This protein binds this small molecule.
Small molecule (SMILES): Cc1c(Oc2ccccc2OCCn2ccc(=O)[nH]c2=O)cc(N(C)C(=O)CF)c2ccc(C#N)cc12

Sequence of chain 1.A:
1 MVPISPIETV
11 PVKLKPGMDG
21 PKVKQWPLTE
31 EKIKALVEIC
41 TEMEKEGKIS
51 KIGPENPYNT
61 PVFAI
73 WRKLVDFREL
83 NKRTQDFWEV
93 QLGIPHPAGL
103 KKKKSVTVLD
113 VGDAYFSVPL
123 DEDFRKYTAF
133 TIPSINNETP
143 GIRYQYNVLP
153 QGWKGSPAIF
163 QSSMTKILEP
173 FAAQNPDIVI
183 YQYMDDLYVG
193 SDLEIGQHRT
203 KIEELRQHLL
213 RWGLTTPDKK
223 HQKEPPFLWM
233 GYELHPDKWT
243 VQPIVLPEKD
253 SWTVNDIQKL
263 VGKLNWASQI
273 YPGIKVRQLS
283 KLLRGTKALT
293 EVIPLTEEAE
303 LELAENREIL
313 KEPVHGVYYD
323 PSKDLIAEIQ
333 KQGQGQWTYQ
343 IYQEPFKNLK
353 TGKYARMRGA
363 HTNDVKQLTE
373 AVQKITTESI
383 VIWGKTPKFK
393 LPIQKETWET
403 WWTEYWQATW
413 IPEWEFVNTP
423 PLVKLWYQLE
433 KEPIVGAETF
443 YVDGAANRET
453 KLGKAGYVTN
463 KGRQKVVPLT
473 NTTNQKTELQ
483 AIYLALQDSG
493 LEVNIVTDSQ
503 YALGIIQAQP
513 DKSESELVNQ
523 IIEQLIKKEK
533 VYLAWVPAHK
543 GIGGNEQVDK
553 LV

Binding-site contacts:
Ligand atom C5 contacts residue TYR183 of chain 1.A at 3.8 Å (hydrophobic).
Ligand atom C5 contacts residue GLY192 of chain 1.A at 3.8 Å.
Ligand atom C11 contacts residue HIS237 of chain 1.A at 3.5 Å.
Ligand atom C22 contacts residue TRP231 of chain 1.A at 3.7 Å (hydrophobic).
Ligand atom C7 contacts residue LYS103 of chain 1.A at 3.0 Å.
Ligand atom N1 contacts residue TYR320 of chain 1.A at 3.5 Å.
Ligand atom C8 contacts residue LYS103 of chain 1.A at 3.6 Å.
Ligand atom O4 contacts residue PRO238 of chain 1.A at 3.5 Å.
Ligand atom F1 contacts residue GLN184 of chain 1.A at 3.5 Å.
Ligand atom F1 contacts residue TYR185 of chain 1.A at 3.4 Å.
Ligand atom C26 contacts residue TYR183 of chain 1.A at 3.6 Å (hydrophobic).
Ligand atom F1 contacts residue TYR190 of chain 1.A at 3.8 Å.
Ligand atom C11 contacts residue TYR320 of chain 1.A at 3.5 Å (hydrophobic).
Ligand atom C27 contacts residue TRP231 of chain 1.A at 3.7 Å (hydrophobic).
Ligand atom O4 contacts residue PHE229 of chain 1.A at 3.5 Å.
Ligand atom C8 contacts residue TYR320 of chain 1.A at 3.6 Å (hydrophobic).
Ligand atom O5 contacts residue PRO97 of chain 1.A at 3.6 Å.
Ligand atom C10 contacts residue HIS237 of chain 1.A at 3.3 Å.
Ligand atom C19 contacts residue TYR190 of chain 1.A at 3.4 Å (hydrophobic).
Ligand atom N2 contacts residue HIS237 of chain 1.A at 3.7 Å.
Ligand atom O4 contacts residue HIS237 of chain 1.A at 3.5 Å (h-bond).
Ligand atom O3 contacts residue LYS104 of chain 1.A at 3.5 Å.
Ligand atom C15 contacts residue LEU236 of chain 1.A at 3.8 Å (hydrophobic).
Ligand atom C26 contacts residue TYR185 of chain 1.A at 3.8 Å (hydrophobic).
Ligand atom C21 contacts residue TYR190 of chain 1.A at 3.6 Å (hydrophobic).
Ligand atom C12 contacts residue TYR320 of chain 1.A at 3.2 Å (hydrophobic).
Ligand atom C23 contacts residue TYR190 of chain 1.A at 3.5 Å (hydrophobic).
Ligand atom N2 contacts residue PRO238 of chain 1.A at 3.7 Å.
Ligand atom C15 contacts residue TYR190 of chain 1.A at 3.7 Å (hydrophobic).
Ligand atom O3 contacts residue PRO238 of chain 1.A at 3.8 Å.
Ligand atom C21 contacts residue TRP231 of chain 1.A at 3.2 Å (hydrophobic).
Ligand atom C9 contacts residue TYR320 of chain 1.A at 3.8 Å (hydrophobic).
Ligand atom O3 contacts residue LYS105 of chain 1.A at 2.8 Å (salt-bridge).
Ligand atom C5 contacts residue TYR190 of chain 1.A at 3.6 Å (hydrophobic).
Ligand atom C8 contacts residue LEU102 of chain 1.A at 3.7 Å (hydrophobic).
Ligand atom C4 contacts residue TYR190 of chain 1.A at 3.5 Å (hydrophobic).
Ligand atom C24 contacts residue PHE229 of chain 1.A at 3.6 Å (hydrophobic).
Ligand atom F1 contacts residue TYR183 of chain 1.A at 3.1 Å.
Ligand atom C20 contacts residue TYR190 of chain 1.A at 3.4 Å (hydrophobic).
Ligand atom C26 contacts residue TYR190 of chain 1.A at 3.5 Å (hydrophobic).